Binding-site contacts:
Ligand atom NAK contacts residue LYS6 of chain 1.B at 3.9 Å.
Ligand atom CAR contacts residue LYS6 of chain 1.B at 3.6 Å.
Ligand atom CAL contacts residue TYR72 of chain 1.B at 3.9 Å (hydrophobic).
Ligand atom NAK contacts residue TYR72 of chain 1.B at 3.0 Å (h-bond).
Ligand atom CAR contacts residue TYR72 of chain 1.B at 3.8 Å (hydrophobic).
Ligand atom CAI contacts residue ASP55 of chain 1.B at 4.1 Å.
Ligand atom CAL contacts residue LYS6 of chain 1.B at 4.3 Å.
Ligand atom NAK contacts residue CYS40 of chain 1.B at 3.7 Å.
Ligand atom SAH contacts residue CYS40 of chain 1.B at 2.2 Å (h-bond).
Ligand atom CAQ contacts residue THR75 of chain 1.B at 3.7 Å.
Ligand atom CAJ contacts residue LEU57 of chain 1.B at 4.1 Å (hydrophobic).
Ligand atom CAI contacts residue CYS40 of chain 1.B at 3.2 Å (hydrophobic).
Ligand atom CAP contacts residue LYS6 of chain 1.B at 3.7 Å.
Ligand atom CAQ contacts residue LYS6 of chain 1.B at 3.8 Å.
Ligand atom CAN contacts residue ASP55 of chain 1.B at 3.7 Å.
Ligand atom CAN contacts residue LEU57 of chain 1.B at 4.0 Å (hydrophobic).
Ligand atom NAM contacts residue ASP55 of chain 1.B at 2.8 Å (salt-bridge).
Ligand atom CAO contacts residue LEU7 of chain 1.B at 3.7 Å (hydrophobic).
Ligand atom CAN contacts residue LYS6 of chain 1.B at 3.5 Å.
Ligand atom NAM contacts residue LYS6 of chain 1.B at 4.1 Å.
Ligand atom CAQ contacts residue LEU57 of chain 1.B at 4.0 Å (hydrophobic).
Ligand atom CAJ contacts residue LYS6 of chain 1.B at 3.4 Å.
Ligand atom CAO contacts residue ASP55 of chain 1.B at 3.3 Å.
Ligand atom CAO contacts residue LEU57 of chain 1.B at 3.8 Å (hydrophobic).
Ligand atom CAP contacts residue LEU57 of chain 1.B at 3.8 Å (hydrophobic).
Ligand atom CAP contacts residue VAL8 of chain 1.B at 3.8 Å (hydrophobic).
Ligand atom NAM contacts residue CYS40 of chain 1.B at 3.5 Å (h-bond).
Ligand atom CAP contacts residue LEU7 of chain 1.B at 3.5 Å (hydrophobic).
Ligand atom CAQ contacts residue VAL8 of chain 1.B at 3.7 Å (hydrophobic).
Ligand atom SAH contacts residue TYR72 of chain 1.B at 4.0 Å.
Ligand atom CAL contacts residue CYS40 of chain 1.B at 3.2 Å (hydrophobic).
Ligand atom CAN contacts residue CYS40 of chain 1.B at 4.2 Å (hydrophobic).
Ligand atom CAJ contacts residue TYR72 of chain 1.B at 3.7 Å (hydrophobic).
Ligand atom CAR contacts residue THR75 of chain 1.B at 3.4 Å.
Ligand atom CAR contacts residue LEU57 of chain 1.B at 3.9 Å (hydrophobic).
Ligand atom CAP contacts residue ASP55 of chain 1.B at 4.1 Å.
Ligand atom CAL contacts residue ASP55 of chain 1.B at 3.8 Å.
Ligand atom CAQ contacts residue GLY76 of chain 1.B at 4.1 Å.
Ligand atom CAO contacts residue ILE56 of chain 1.B at 4.3 Å (hydrophobic).
Ligand atom CAO contacts residue LYS6 of chain 1.B at 3.9 Å.

Sequence of chain 1.B:
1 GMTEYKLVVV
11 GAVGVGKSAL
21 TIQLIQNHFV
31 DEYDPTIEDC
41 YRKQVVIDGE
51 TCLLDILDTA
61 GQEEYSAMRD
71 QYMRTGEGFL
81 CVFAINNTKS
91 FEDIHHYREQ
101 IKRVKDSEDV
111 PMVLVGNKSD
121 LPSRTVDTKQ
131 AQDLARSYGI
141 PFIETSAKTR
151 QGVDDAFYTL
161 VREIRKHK

This small molecule binds to this protein.
Small molecule (SMILES): SCc1nc2ccccc2[nH]1